Sequence of chain 3.A:
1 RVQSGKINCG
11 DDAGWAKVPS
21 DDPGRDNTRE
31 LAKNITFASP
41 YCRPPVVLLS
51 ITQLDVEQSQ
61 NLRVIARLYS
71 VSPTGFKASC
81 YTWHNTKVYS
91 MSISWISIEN

This small molecule binds to this protein.
Small molecule (SMILES): CC(=O)N[C@@H]1[C@@H](O)[C@H](O)[C@@H](CO)O[C@H]1O

Binding-site contacts:
Ligand atom C3 contacts residue ASN34 of chain 3.A at 3.5 Å.
Ligand atom C7 contacts residue ASN34 of chain 3.A at 3.2 Å.
Ligand atom O6 contacts residue LYS77 of chain 3.A at 3.7 Å.
Ligand atom O3 contacts residue ASN34 of chain 3.A at 4.4 Å.
Ligand atom C4 contacts residue ASN34 of chain 3.A at 3.8 Å.
Ligand atom C5 contacts residue ASN34 of chain 3.A at 3.6 Å.
Ligand atom C1 contacts residue ASN34 of chain 3.A at 1.4 Å.
Ligand atom C2 contacts residue ASN34 of chain 3.A at 2.1 Å.
Ligand atom C8 contacts residue ASN34 of chain 3.A at 3.1 Å.
Ligand atom N2 contacts residue ASN34 of chain 3.A at 2.8 Å (h-bond).
Ligand atom O5 contacts residue LYS77 of chain 3.A at 4.2 Å.
Ligand atom O5 contacts residue ASN34 of chain 3.A at 2.4 Å (h-bond).
Ligand atom O7 contacts residue ASN34 of chain 3.A at 3.7 Å.